A protein and the small-molecule ligand that binds it are described below.
Small molecule (SMILES): CC(=O)N[C@H]1[C@@H](O[P](=O)(O)O[P](=O)(O)OC[C@H]2O[C@@H](n3ccc(=O)[nH]c3=O)[C@H](O)[C@@H]2O)O[C@H](CO)[C@@H](O)[C@@H]1O[C@H](C)C(=O)O

Sequence of chain 2.A:
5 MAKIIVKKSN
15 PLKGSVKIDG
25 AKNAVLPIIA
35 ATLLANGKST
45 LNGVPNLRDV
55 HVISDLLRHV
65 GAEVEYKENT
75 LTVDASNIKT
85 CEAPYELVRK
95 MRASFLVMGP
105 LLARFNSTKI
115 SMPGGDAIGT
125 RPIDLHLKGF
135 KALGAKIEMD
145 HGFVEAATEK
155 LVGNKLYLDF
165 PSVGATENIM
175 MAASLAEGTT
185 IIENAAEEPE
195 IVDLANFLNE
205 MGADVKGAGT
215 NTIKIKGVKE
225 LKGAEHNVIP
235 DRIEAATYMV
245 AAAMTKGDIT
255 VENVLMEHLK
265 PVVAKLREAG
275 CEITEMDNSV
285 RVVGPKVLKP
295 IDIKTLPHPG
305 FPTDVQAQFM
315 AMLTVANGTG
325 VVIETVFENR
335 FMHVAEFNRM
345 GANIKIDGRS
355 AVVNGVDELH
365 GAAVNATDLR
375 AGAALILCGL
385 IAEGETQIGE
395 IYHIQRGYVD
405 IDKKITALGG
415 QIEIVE

Binding-site contacts:
Ligand atom O4 contacts residue ARG334 of chain 2.A at 3.6 Å.
Ligand atom O4U contacts residue LEU129 of chain 2.A at 2.8 Å (h-bond).
Ligand atom C8 contacts residue ASN27 of chain 2.A at 3.6 Å.
Ligand atom O7 contacts residue ASN27 of chain 2.A at 3.2 Å.
Ligand atom C3D contacts residue VAL330 of chain 2.A at 3.3 Å (hydrophobic).
Ligand atom O4 contacts residue ASP308 of chain 2.A at 2.7 Å (salt-bridge).
Ligand atom O3 contacts residue ASN27 of chain 2.A at 3.2 Å (h-bond).
Ligand atom O1A contacts residue SER166 of chain 2.A at 3.4 Å.
Ligand atom O2D contacts residue PRO126 of chain 2.A at 3.5 Å.
Ligand atom O3 contacts residue ASP308 of chain 2.A at 3.6 Å (salt-bridge).
Ligand atom O2A contacts residue SER166 of chain 2.A at 2.6 Å (h-bond).
Ligand atom C5U contacts residue PRO126 of chain 2.A at 3.4 Å (hydrophobic).
Ligand atom C2 contacts residue ASN27 of chain 2.A at 3.5 Å.
Ligand atom O2U contacts residue PRO126 of chain 2.A at 3.5 Å.
Ligand atom C4 contacts residue ASP308 of chain 2.A at 3.4 Å.
Ligand atom C5U contacts residue SER166 of chain 2.A at 3.3 Å.
Ligand atom N2 contacts residue ASN27 of chain 2.A at 3.6 Å (h-bond).
Ligand atom O2B contacts residue ARG125 of chain 2.A at 2.9 Å (salt-bridge).
Ligand atom O2D contacts residue ARG125 of chain 2.A at 3.3 Å.
Ligand atom C7 contacts residue ASN27 of chain 2.A at 3.4 Å.
Ligand atom O4 contacts residue PHE331 of chain 2.A at 3.4 Å.
Ligand atom O2E contacts residue LYS26 of chain 2.A at 2.8 Å (salt-bridge).
Ligand atom O2B contacts residue EDO1 of chain 2.B at 2.6 Å (h-bond).
Ligand atom O1A contacts residue VAL167 of chain 2.A at 2.8 Å (h-bond).
Ligand atom O1B contacts residue VAL167 of chain 2.A at 3.5 Å.
Ligand atom N3U contacts residue PRO126 of chain 2.A at 3.2 Å (h-bond).
Ligand atom O4U contacts residue ASP128 of chain 2.A at 3.3 Å (salt-bridge).
Ligand atom O1B contacts residue GLY168 of chain 2.A at 2.8 Å (h-bond).
Ligand atom C1E contacts residue LYS26 of chain 2.A at 3.5 Å.
Ligand atom C4D contacts residue VAL330 of chain 2.A at 3.6 Å (hydrophobic).
Ligand atom O1B contacts residue EDO1 of chain 2.B at 3.5 Å (h-bond).
Ligand atom O4D contacts residue PHE164 of chain 2.A at 3.5 Å.
Ligand atom O4U contacts residue ILE127 of chain 2.A at 3.1 Å.
Ligand atom N3U contacts residue ASP128 of chain 2.A at 2.9 Å (salt-bridge).
Ligand atom C4U contacts residue PRO126 of chain 2.A at 3.0 Å (hydrophobic).
Ligand atom O1 contacts residue ARG125 of chain 2.A at 3.5 Å (salt-bridge).
Ligand atom O2E contacts residue ASN27 of chain 2.A at 3.3 Å (h-bond).
Ligand atom O4U contacts residue HIS130 of chain 2.A at 3.5 Å.
Ligand atom O3D contacts residue VAL330 of chain 2.A at 2.6 Å (h-bond).
Ligand atom O4U contacts residue PRO126 of chain 2.A at 3.3 Å (h-bond).